The small molecule below binds the protein below.
Small molecule (SMILES): CC[C@H](C)[C@H](NC(=O)[C@H](CC(C)C)NC(=O)[C@H](CC1=NC=NC1)NC(=O)[C@H](CC(=O)O)NC(=O)[C@H](CC(C)C)NC(=O)[C@@H](NC(=O)[C@@H](N)Cc1ccc(O)cc1)C(C)C)C(=O)N[C@H](C(=O)N[C@H](C(=O)O)C(C)C)C(C)C

Sequence of chain 1.KA:
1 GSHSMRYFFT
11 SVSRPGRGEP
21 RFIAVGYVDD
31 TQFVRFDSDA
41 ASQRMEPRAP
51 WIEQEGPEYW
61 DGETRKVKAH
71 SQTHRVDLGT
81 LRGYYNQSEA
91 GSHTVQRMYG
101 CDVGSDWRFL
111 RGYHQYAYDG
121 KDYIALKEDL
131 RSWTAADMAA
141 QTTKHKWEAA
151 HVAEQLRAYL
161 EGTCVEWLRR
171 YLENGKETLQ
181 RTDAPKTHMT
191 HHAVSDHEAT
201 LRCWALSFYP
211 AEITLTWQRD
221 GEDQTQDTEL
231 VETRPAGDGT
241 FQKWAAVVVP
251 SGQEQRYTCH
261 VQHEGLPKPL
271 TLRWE

Binding-site contacts:
Ligand atom CG2 contacts residue ASP77 of chain 1.KA at 3.5 Å.
Ligand atom CE1 contacts residue GLN155 of chain 1.KA at 3.0 Å.
Ligand atom CG1 contacts residue THR143 of chain 1.KA at 3.2 Å.
Ligand atom O contacts residue TYR159 of chain 1.KA at 2.3 Å (h-bond).
Ligand atom CG2 contacts residue TYR7 of chain 1.KA at 3.7 Å (hydrophobic).
Ligand atom CG1 contacts residue ASP77 of chain 1.KA at 3.6 Å.
Ligand atom CG contacts residue GLU63 of chain 1.KA at 3.5 Å.
Ligand atom O contacts residue THR143 of chain 1.KA at 3.3 Å (h-bond).
Ligand atom N contacts residue GLU63 of chain 1.KA at 3.2 Å (salt-bridge).
Ligand atom CA contacts residue ASP77 of chain 1.KA at 3.6 Å.
Ligand atom CG1 contacts residue TYR123 of chain 1.KA at 3.5 Å (hydrophobic).
Ligand atom CD1 contacts residue ALA69 of chain 1.KA at 3.4 Å (hydrophobic).
Ligand atom N contacts residue ASP77 of chain 1.KA at 2.8 Å (salt-bridge).
Ligand atom CD1 contacts residue THR73 of chain 1.KA at 3.2 Å.
Ligand atom CD1 contacts residue TRP167 of chain 1.KA at 3.1 Å (hydrophobic).
Ligand atom CG2 contacts residue GLU63 of chain 1.KA at 3.2 Å.
Ligand atom CB contacts residue GLU63 of chain 1.KA at 3.2 Å.
Ligand atom O contacts residue THR73 of chain 1.KA at 2.9 Å.
Ligand atom OD1 contacts residue LYS66 of chain 1.KA at 3.2 Å.
Ligand atom N contacts residue TYR99 of chain 1.KA at 3.2 Å (h-bond).
Ligand atom O contacts residue TYR84 of chain 1.KA at 3.4 Å (h-bond).
Ligand atom CB contacts residue ASP77 of chain 1.KA at 3.3 Å.
Ligand atom CB contacts residue HIS70 of chain 1.KA at 3.7 Å.
Ligand atom CB contacts residue TYR99 of chain 1.KA at 3.7 Å (hydrophobic).
Ligand atom O contacts residue HIS70 of chain 1.KA at 3.3 Å.
Ligand atom CD2 contacts residue GLU63 of chain 1.KA at 3.3 Å.
Ligand atom CD2 contacts residue ARG97 of chain 1.KA at 3.4 Å.
Ligand atom CE1 contacts residue TRP167 of chain 1.KA at 3.2 Å (hydrophobic).
Ligand atom N contacts residue TRP167 of chain 1.KA at 3.4 Å.
Ligand atom CD2 contacts residue LEU156 of chain 1.KA at 3.5 Å (hydrophobic).
Ligand atom ND1 contacts residue GLN155 of chain 1.KA at 3.0 Å (h-bond).
Ligand atom O contacts residue TRP147 of chain 1.KA at 3.2 Å (h-bond).
Ligand atom OXT contacts residue THR80 of chain 1.KA at 3.5 Å.
Ligand atom CD2 contacts residue LYS66 of chain 1.KA at 3.4 Å.
Ligand atom O contacts residue HIS70 of chain 1.KA at 3.1 Å (h-bond).
Ligand atom CD1 contacts residue TYR159 of chain 1.KA at 3.7 Å (hydrophobic).
Ligand atom CG1 contacts residue TYR99 of chain 1.KA at 3.3 Å (hydrophobic).
Ligand atom C contacts residue TYR159 of chain 1.KA at 3.5 Å (hydrophobic).
Ligand atom CD1 contacts residue VAL152 of chain 1.KA at 3.5 Å (hydrophobic).
Ligand atom CE2 contacts residue LYS66 of chain 1.KA at 3.4 Å.